Sequence of chain 1.K:
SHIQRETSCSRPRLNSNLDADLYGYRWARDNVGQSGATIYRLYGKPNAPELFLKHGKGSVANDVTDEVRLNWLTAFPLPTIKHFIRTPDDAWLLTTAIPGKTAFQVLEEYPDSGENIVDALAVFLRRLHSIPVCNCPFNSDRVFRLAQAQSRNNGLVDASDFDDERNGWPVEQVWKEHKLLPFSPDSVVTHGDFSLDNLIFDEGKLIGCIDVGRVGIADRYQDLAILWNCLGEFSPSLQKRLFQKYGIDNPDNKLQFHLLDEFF

Binding-site contacts:
Ligand atom CAH contacts residue ILE206 of chain 1.K at 3.9 Å (hydrophobic).
Ligand atom C6 contacts residue ILE216 of chain 1.K at 4.1 Å (hydrophobic).
Ligand atom C2 contacts residue ILE102 of chain 1.K at 3.7 Å (hydrophobic).
Ligand atom NAP contacts residue ILE216 of chain 1.K at 3.6 Å.
Ligand atom C2 contacts residue ALA101 of chain 1.K at 3.7 Å (hydrophobic).
Ligand atom CAE contacts residue ASP32 of chain 1.K at 4.1 Å.
Ligand atom NAX contacts residue ILE216 of chain 1.K at 4.0 Å.
Ligand atom NAD contacts residue ILE206 of chain 1.K at 4.1 Å.
Ligand atom CAJ contacts residue GLY104 of chain 1.K at 3.9 Å.
Ligand atom N1 contacts residue PHE54 of chain 1.K at 3.4 Å.
Ligand atom NAD contacts residue PHE54 of chain 1.K at 4.0 Å.
Ligand atom CAH contacts residue THR106 of chain 1.K at 3.9 Å.
Ligand atom NAD contacts residue ILE102 of chain 1.K at 3.3 Å (h-bond).
Ligand atom CAK contacts residue PHE54 of chain 1.K at 3.5 Å (hydrophobic).
Ligand atom CAA contacts residue ILE41 of chain 1.K at 3.8 Å (hydrophobic).
Ligand atom CAF contacts residue PHE54 of chain 1.K at 3.5 Å (hydrophobic).
Ligand atom C2 contacts residue PHE54 of chain 1.K at 3.3 Å (hydrophobic).
Ligand atom C4 contacts residue ILE216 of chain 1.K at 4.0 Å (hydrophobic).
Ligand atom CAF contacts residue ASP32 of chain 1.K at 3.4 Å.
Ligand atom CAM contacts residue ILE216 of chain 1.K at 3.7 Å (hydrophobic).
Ligand atom N1 contacts residue ILE102 of chain 1.K at 3.0 Å (h-bond).
Ligand atom CAC contacts residue PHE54 of chain 1.K at 3.6 Å (hydrophobic).
Ligand atom N3 contacts residue PHE54 of chain 1.K at 3.2 Å.
Ligand atom C5 contacts residue ILE216 of chain 1.K at 3.7 Å (hydrophobic).
Ligand atom N1 contacts residue ALA101 of chain 1.K at 3.6 Å.
Ligand atom C6 contacts residue PHE54 of chain 1.K at 3.4 Å (hydrophobic).
Ligand atom CAG contacts residue GLY104 of chain 1.K at 3.4 Å.
Ligand atom CAB contacts residue ASP217 of chain 1.K at 3.6 Å.
Ligand atom CAE contacts residue ARG43 of chain 1.K at 3.8 Å.
Ligand atom CAU contacts residue PHE54 of chain 1.K at 3.9 Å (hydrophobic).
Ligand atom CAC contacts residue ILE41 of chain 1.K at 4.1 Å (hydrophobic).
Ligand atom C2 contacts residue PRO83 of chain 1.K at 4.1 Å (hydrophobic).
Ligand atom C2 contacts residue THR100 of chain 1.K at 3.6 Å.
Ligand atom CAS contacts residue ILE216 of chain 1.K at 3.4 Å (hydrophobic).
Ligand atom C5 contacts residue PHE54 of chain 1.K at 3.5 Å (hydrophobic).
Ligand atom C6 contacts residue ILE102 of chain 1.K at 4.0 Å (hydrophobic).
Ligand atom C4 contacts residue PHE54 of chain 1.K at 3.6 Å (hydrophobic).
Ligand atom N1 contacts residue ILE216 of chain 1.K at 4.1 Å.
Ligand atom CAE contacts residue PHE54 of chain 1.K at 4.0 Å (hydrophobic).
Ligand atom C2 contacts residue ILE216 of chain 1.K at 4.1 Å (hydrophobic).

A protein and the small-molecule ligand that binds it are described below.
Small molecule (SMILES): CC(C)(C)n1nc(Cc2cccc3ccccc23)c2c(N)ncnc21